Binding-site contacts:
Ligand atom OP2 contacts residue LYS43 of chain 19.C at 3.0 Å (salt-bridge).
Ligand atom OP1 contacts residue ARG49 of chain 19.D at 2.5 Å (salt-bridge).
Ligand atom OP1 contacts residue LYS57 of chain 19.D at 2.8 Å.
Ligand atom OP2 contacts residue SER51 of chain 19.D at 3.5 Å (h-bond).
Ligand atom O5' contacts residue LYS57 of chain 19.D at 3.1 Å (salt-bridge).
Ligand atom O3' contacts residue ARG49 of chain 19.D at 3.0 Å (salt-bridge).
Ligand atom P contacts residue SER51 of chain 19.D at 3.4 Å.
Ligand atom C8 contacts residue TYR85 of chain 19.C at 3.7 Å (hydrophobic).
Ligand atom O2' contacts residue GLU63 of chain 19.C at 3.6 Å.
Ligand atom O3' contacts residue SER51 of chain 19.D at 3.4 Å.
Ligand atom N6 contacts residue THR45 of chain 19.C at 2.9 Å (h-bond).
Ligand atom O5' contacts residue ARG49 of chain 19.D at 3.6 Å (salt-bridge).
Ligand atom OP1 contacts residue SER52 of chain 19.D at 2.9 Å (h-bond).
Ligand atom C8 contacts residue THR45 of chain 19.C at 3.6 Å.
Ligand atom OP2 contacts residue TYR85 of chain 19.C at 2.9 Å (h-bond).
Ligand atom N7 contacts residue TYR85 of chain 19.C at 3.6 Å.
Ligand atom N7 contacts residue LYS61 of chain 19.C at 3.5 Å.
Ligand atom C2 contacts residue SER47 of chain 19.C at 3.2 Å.
Ligand atom C5' contacts residue TYR85 of chain 19.C at 3.7 Å (hydrophobic).
Ligand atom C5 contacts residue THR45 of chain 19.C at 3.2 Å.
Ligand atom N1 contacts residue SER47 of chain 19.C at 2.8 Å (h-bond).
Ligand atom N7 contacts residue THR45 of chain 19.C at 2.5 Å (h-bond).
Ligand atom OP1 contacts residue SER51 of chain 19.D at 2.8 Å (h-bond).
Ligand atom C5' contacts residue ARG49 of chain 19.D at 3.1 Å.
Ligand atom N1 contacts residue THR59 of chain 19.C at 3.5 Å.
Ligand atom C5 contacts residue TYR85 of chain 19.C at 3.7 Å (hydrophobic).
Ligand atom P contacts residue LYS57 of chain 19.D at 3.2 Å.
Ligand atom C6 contacts residue THR45 of chain 19.C at 3.5 Å.
Ligand atom N6 contacts residue THR91 of chain 19.D at 3.4 Å (h-bond).
Ligand atom C6 contacts residue TYR85 of chain 19.C at 3.7 Å (hydrophobic).
Ligand atom P contacts residue ARG49 of chain 19.D at 3.2 Å.
Ligand atom OP1 contacts residue LYS89 of chain 19.D at 3.3 Å (salt-bridge).
Ligand atom P contacts residue LYS89 of chain 19.D at 3.4 Å.
Ligand atom OP2 contacts residue LYS57 of chain 19.D at 2.6 Å (salt-bridge).
Ligand atom OP2 contacts residue ASN55 of chain 19.D at 3.5 Å (h-bond).
Ligand atom OP2 contacts residue LYS57 of chain 19.D at 3.2 Å (salt-bridge).
Ligand atom OP2 contacts residue LYS89 of chain 19.D at 3.4 Å (salt-bridge).
Ligand atom OP1 contacts residue ASN55 of chain 19.D at 3.4 Å (h-bond).
Ligand atom OP2 contacts residue LYS89 of chain 19.D at 3.5 Å (salt-bridge).
Ligand atom N6 contacts residue THR59 of chain 19.C at 2.9 Å (h-bond).

Sequence of chain 19.D:
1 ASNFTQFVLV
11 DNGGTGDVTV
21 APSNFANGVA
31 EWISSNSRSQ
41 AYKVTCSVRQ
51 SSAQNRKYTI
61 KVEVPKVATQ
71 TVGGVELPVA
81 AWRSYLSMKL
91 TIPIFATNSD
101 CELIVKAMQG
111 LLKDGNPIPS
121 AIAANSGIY

This protein binds this small molecule.
Small molecule (SMILES): Nc1ccn([C@@H]2O[C@H](CO[P](=O)(O)O[C@H]3[C@@H](O)[C@H](n4cnc5c(N)ncnc54)O[C@@H]3CO[P](=O)(O)O[C@H]3[C@@H](O)[C@H](n4cnc5c(=O)nc(N)[nH]c54)O[C@@H]3CO[P](=O)(O)O[C@H]3[C@@H](O)[C@H](n4cnc5c(N)ncnc54)O[C@@H]3CO[P](=O)(O)O[C@H]3[C@@H](O)[C@H](n4cnc5c(N)ncnc54)O[C@@H]3CO[P](=O)(O)O[C@H]3[C@@H](O)[C@H](n4ccc(=O)[nH]c4=O)O[C@@H]3CO[P](=O)(O)O[C@H]3[C@@H](O)[C@H](n4ccc(N)nc4=O)O[C@@H]3CO[P](=O)(O)O[C@H]3[C@@H](O)[C@H](n4ccc(=O)[nH]c4=O)O[C@@H]3CO[P](=O)(O)O[C@H]3[C@@H](O)[C@H](n4cnc5c(=O)nc(N)[nH]c54)O[C@@H]3COPO)[C@@H](O)[C@H]2O)c(=O)n1

Sequence of chain 19.C:
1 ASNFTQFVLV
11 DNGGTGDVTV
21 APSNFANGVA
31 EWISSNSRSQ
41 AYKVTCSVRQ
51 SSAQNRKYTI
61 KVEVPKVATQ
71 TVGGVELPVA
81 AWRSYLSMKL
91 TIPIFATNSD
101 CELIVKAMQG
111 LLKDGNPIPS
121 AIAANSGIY